This small molecule binds to this protein.
Small molecule (SMILES): CC(=O)N[C@@H]1[C@@H](O)[C@H](O)[C@@H](CO)O[C@H]1O

Sequence of chain 1.J:
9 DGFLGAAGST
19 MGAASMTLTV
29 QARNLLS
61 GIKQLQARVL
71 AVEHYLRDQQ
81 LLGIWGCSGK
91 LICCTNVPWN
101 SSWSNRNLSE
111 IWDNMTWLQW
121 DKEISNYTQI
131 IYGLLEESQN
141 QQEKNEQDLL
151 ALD

Binding-site contacts:
Ligand atom O6 contacts residue SER102 of chain 1.J at 4.2 Å.
Ligand atom N2 contacts residue ASN100 of chain 1.J at 2.9 Å (h-bond).
Ligand atom C1 contacts residue SER102 of chain 1.J at 3.7 Å.
Ligand atom C1 contacts residue ASN100 of chain 1.J at 1.4 Å.
Ligand atom O5 contacts residue ASN100 of chain 1.J at 2.4 Å (h-bond).
Ligand atom C4 contacts residue ASN100 of chain 1.J at 4.3 Å.
Ligand atom C8 contacts residue ASN100 of chain 1.J at 4.5 Å.
Ligand atom C7 contacts residue ASN100 of chain 1.J at 3.5 Å.
Ligand atom C5 contacts residue ASN100 of chain 1.J at 3.7 Å.
Ligand atom C2 contacts residue ASN100 of chain 1.J at 2.5 Å.
Ligand atom C3 contacts residue ASN100 of chain 1.J at 3.8 Å.
Ligand atom O7 contacts residue ASN100 of chain 1.J at 3.3 Å (h-bond).
Ligand atom O5 contacts residue SER102 of chain 1.J at 3.6 Å (h-bond).